The protein below binds the small molecule below.
Small molecule (SMILES): CC(=O)N[C@H]1[C@H](O[C@H]2[C@H](O)[C@@H](NC(C)=O)CO[C@@H]2CO)O[C@H](CO)[C@@H](O[C@@H]2O[C@H](CO[C@H]3O[C@H](CO)[C@@H](O)[C@H](O)[C@@H]3O)[C@@H](O)[C@H](O[C@H]3O[C@H](CO)[C@@H](O)[C@H](O)[C@@H]3O)[C@@H]2O)[C@@H]1O

Sequence of chain 1.F:
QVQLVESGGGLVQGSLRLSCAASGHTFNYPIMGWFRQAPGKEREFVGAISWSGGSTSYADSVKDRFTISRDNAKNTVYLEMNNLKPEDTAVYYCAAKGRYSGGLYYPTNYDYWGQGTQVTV

Sequence of chain 1.C:
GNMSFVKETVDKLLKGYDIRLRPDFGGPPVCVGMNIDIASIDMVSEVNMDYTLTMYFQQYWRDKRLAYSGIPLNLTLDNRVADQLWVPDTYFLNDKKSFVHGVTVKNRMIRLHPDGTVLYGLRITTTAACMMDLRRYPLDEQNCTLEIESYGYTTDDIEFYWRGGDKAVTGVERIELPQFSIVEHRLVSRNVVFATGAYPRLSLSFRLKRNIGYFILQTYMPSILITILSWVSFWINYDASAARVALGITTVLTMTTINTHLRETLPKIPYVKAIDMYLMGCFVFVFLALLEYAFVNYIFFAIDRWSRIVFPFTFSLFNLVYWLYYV

Binding-site contacts:
Ligand atom O5 contacts residue ARG221 of chain 1.C at 4.0 Å.
Ligand atom O5 contacts residue VAL219 of chain 1.C at 3.5 Å.
Ligand atom O5 contacts residue ASN28 of chain 1.F at 3.8 Å.
Ligand atom C8 contacts residue SER236 of chain 1.C at 4.0 Å.
Ligand atom C7 contacts residue ARG238 of chain 1.C at 3.8 Å.
Ligand atom C7 contacts residue SER236 of chain 1.C at 3.9 Å.
Ligand atom O3 contacts residue ARG217 of chain 1.C at 3.1 Å (salt-bridge).
Ligand atom C8 contacts residue ARG221 of chain 1.C at 3.7 Å.
Ligand atom C6 contacts residue SER220 of chain 1.C at 3.5 Å.
Ligand atom O2 contacts residue THR108 of chain 1.F at 4.0 Å.
Ligand atom C8 contacts residue SER101 of chain 1.F at 3.5 Å.
Ligand atom C7 contacts residue ARG221 of chain 1.C at 3.5 Å.
Ligand atom O6 contacts residue ASN28 of chain 1.F at 4.1 Å.
Ligand atom C4 contacts residue VAL219 of chain 1.C at 4.1 Å (hydrophobic).
Ligand atom O7 contacts residue ARG221 of chain 1.C at 3.8 Å.
Ligand atom C2 contacts residue ASN174 of chain 1.C at 2.5 Å.
Ligand atom N2 contacts residue SER236 of chain 1.C at 3.1 Å (h-bond).
Ligand atom O3 contacts residue ARG221 of chain 1.C at 3.0 Å (salt-bridge).
Ligand atom C8 contacts residue ARG238 of chain 1.C at 3.4 Å.
Ligand atom N2 contacts residue TYR29 of chain 1.F at 3.9 Å.
Ligand atom N2 contacts residue ASN174 of chain 1.C at 2.9 Å (h-bond).
Ligand atom O7 contacts residue VAL219 of chain 1.C at 3.8 Å.
Ligand atom N2 contacts residue ARG221 of chain 1.C at 3.8 Å.
Ligand atom C2 contacts residue SER236 of chain 1.C at 3.8 Å.
Ligand atom C5 contacts residue ASN174 of chain 1.C at 3.6 Å.
Ligand atom C3 contacts residue SER236 of chain 1.C at 3.5 Å.
Ligand atom O6 contacts residue ARG217 of chain 1.C at 3.3 Å (salt-bridge).
Ligand atom O3 contacts residue ASP111 of chain 1.F at 3.9 Å.
Ligand atom C7 contacts residue ARG217 of chain 1.C at 3.6 Å.
Ligand atom C7 contacts residue ASN174 of chain 1.C at 3.8 Å.
Ligand atom C6 contacts residue TYR29 of chain 1.F at 4.1 Å (hydrophobic).
Ligand atom C8 contacts residue ASP111 of chain 1.F at 4.0 Å.
Ligand atom C2 contacts residue VAL219 of chain 1.C at 4.1 Å (hydrophobic).
Ligand atom O5 contacts residue ASN174 of chain 1.C at 2.3 Å (h-bond).
Ligand atom C1 contacts residue ASN174 of chain 1.C at 1.4 Å.
Ligand atom O7 contacts residue ARG217 of chain 1.C at 2.8 Å (salt-bridge).
Ligand atom O7 contacts residue ARG238 of chain 1.C at 3.3 Å (salt-bridge).
Ligand atom O3 contacts residue SER236 of chain 1.C at 3.9 Å.
Ligand atom N2 contacts residue ASP111 of chain 1.F at 3.9 Å.
Ligand atom C3 contacts residue ASN174 of chain 1.C at 3.8 Å.